Sequence of chain 1.A:
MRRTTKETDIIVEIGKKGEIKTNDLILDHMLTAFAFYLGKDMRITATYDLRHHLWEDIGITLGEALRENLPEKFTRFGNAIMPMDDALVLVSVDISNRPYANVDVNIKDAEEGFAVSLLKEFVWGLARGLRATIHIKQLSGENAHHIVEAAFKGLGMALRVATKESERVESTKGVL

Sequence of chain 3.B:
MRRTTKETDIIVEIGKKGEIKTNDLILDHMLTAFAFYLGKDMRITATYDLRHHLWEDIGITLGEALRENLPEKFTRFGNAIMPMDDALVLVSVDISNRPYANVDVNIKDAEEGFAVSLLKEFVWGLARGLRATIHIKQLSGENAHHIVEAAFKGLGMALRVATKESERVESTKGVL

This small molecule binds to this protein.
Small molecule (SMILES): O=P(O)(O)C[C@@H](O)Cn1cncn1

Sequence of chain 3.A:
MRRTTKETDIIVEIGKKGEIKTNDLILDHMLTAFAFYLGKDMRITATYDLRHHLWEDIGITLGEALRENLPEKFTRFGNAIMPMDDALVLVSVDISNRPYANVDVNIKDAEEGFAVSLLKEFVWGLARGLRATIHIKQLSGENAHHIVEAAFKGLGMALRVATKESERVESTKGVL

Binding-site contacts:
Ligand atom C7 contacts residue MN1 of chain 3.E at 3.4 Å.
Ligand atom C8 contacts residue GLU149 of chain 1.A at 3.5 Å.
Ligand atom N1 contacts residue HIS53 of chain 3.A at 3.4 Å (h-bond).
Ligand atom C6 contacts residue MET84 of chain 1.A at 3.6 Å (hydrophobic).
Ligand atom P9 contacts residue SER171 of chain 3.B at 3.7 Å.
Ligand atom C5 contacts residue MN1 of chain 3.E at 3.3 Å.
Ligand atom C7 contacts residue GLU149 of chain 1.A at 3.6 Å.
Ligand atom N2 contacts residue MET84 of chain 1.A at 3.5 Å (h-bond).
Ligand atom N1 contacts residue GLU149 of chain 1.A at 3.1 Å (salt-bridge).
Ligand atom N4 contacts residue MN1 of chain 3.D at 2.3 Å.
Ligand atom N2 contacts residue GLU149 of chain 1.A at 3.6 Å (salt-bridge).
Ligand atom C6 contacts residue MN1 of chain 3.E at 3.5 Å.
Ligand atom O10 contacts residue ARG98 of chain 3.B at 2.8 Å (salt-bridge).
Ligand atom O13 contacts residue GLU149 of chain 1.A at 3.2 Å (salt-bridge).
Ligand atom O10 contacts residue LYS173 of chain 3.B at 2.7 Å (salt-bridge).
Ligand atom N2 contacts residue MN1 of chain 3.E at 3.2 Å.
Ligand atom N1 contacts residue HIS145 of chain 1.A at 3.1 Å (h-bond).
Ligand atom C5 contacts residue HIS145 of chain 1.A at 3.4 Å.
Ligand atom N4 contacts residue HIS146 of chain 1.A at 3.3 Å (h-bond).
Ligand atom O12 contacts residue ARG76 of chain 3.B at 2.9 Å (salt-bridge).
Ligand atom O13 contacts residue MN1 of chain 3.E at 2.3 Å.
Ligand atom O12 contacts residue ARG98 of chain 3.B at 3.1 Å (salt-bridge).
Ligand atom C5 contacts residue HIS52 of chain 3.A at 3.2 Å.
Ligand atom C5 contacts residue MN1 of chain 3.D at 3.3 Å.
Ligand atom O11 contacts residue SER171 of chain 3.B at 2.6 Å (h-bond).
Ligand atom O13 contacts residue HIS29 of chain 1.A at 3.2 Å (h-bond).
Ligand atom C3 contacts residue MN1 of chain 3.D at 3.3 Å.
Ligand atom P9 contacts residue ARG76 of chain 3.B at 3.7 Å.
Ligand atom O13 contacts residue HIS53 of chain 3.A at 3.3 Å (h-bond).
Ligand atom O10 contacts residue SER171 of chain 3.B at 3.8 Å.
Ligand atom N1 contacts residue MN1 of chain 3.E at 2.2 Å.
Ligand atom C7 contacts residue GLU7 of chain 3.A at 3.5 Å.
Ligand atom O11 contacts residue ARG76 of chain 3.B at 2.8 Å (salt-bridge).
Ligand atom C5 contacts residue HIS53 of chain 3.A at 3.7 Å.
Ligand atom C6 contacts residue GLU149 of chain 1.A at 3.5 Å.
Ligand atom O12 contacts residue LYS153 of chain 1.A at 2.8 Å (salt-bridge).
Ligand atom C3 contacts residue MET84 of chain 1.A at 3.7 Å (hydrophobic).
Ligand atom N4 contacts residue GLU56 of chain 3.A at 3.1 Å (salt-bridge).
Ligand atom N4 contacts residue HIS52 of chain 3.A at 3.1 Å (h-bond).
Ligand atom O13 contacts residue GLU7 of chain 3.A at 2.8 Å (salt-bridge).